A small-molecule ligand and the protein it binds are described below.
Small molecule (SMILES): CC(=O)N[C@@H]1[C@@H](O)[C@H](O)[C@@H](CO)O[C@H]1O

Binding-site contacts:
Ligand atom C8 contacts residue ASN1147 of chain 6.B at 3.5 Å.
Ligand atom O6 contacts residue HIS1176 of chain 6.B at 3.2 Å (h-bond).
Ligand atom C7 contacts residue ASN1147 of chain 6.B at 3.1 Å.
Ligand atom N2 contacts residue ASN1147 of chain 6.B at 2.6 Å (h-bond).
Ligand atom O5 contacts residue ASN1147 of chain 6.B at 2.4 Å (h-bond).
Ligand atom C5 contacts residue ASN1147 of chain 6.B at 3.7 Å.
Ligand atom C1 contacts residue ASN1147 of chain 6.B at 1.4 Å.
Ligand atom C3 contacts residue ASN1147 of chain 6.B at 3.8 Å.
Ligand atom C4 contacts residue ASN1147 of chain 6.B at 4.2 Å.
Ligand atom O7 contacts residue ASN1147 of chain 6.B at 3.9 Å.
Ligand atom C2 contacts residue ASN1147 of chain 6.B at 2.5 Å.

Sequence of chain 6.B:
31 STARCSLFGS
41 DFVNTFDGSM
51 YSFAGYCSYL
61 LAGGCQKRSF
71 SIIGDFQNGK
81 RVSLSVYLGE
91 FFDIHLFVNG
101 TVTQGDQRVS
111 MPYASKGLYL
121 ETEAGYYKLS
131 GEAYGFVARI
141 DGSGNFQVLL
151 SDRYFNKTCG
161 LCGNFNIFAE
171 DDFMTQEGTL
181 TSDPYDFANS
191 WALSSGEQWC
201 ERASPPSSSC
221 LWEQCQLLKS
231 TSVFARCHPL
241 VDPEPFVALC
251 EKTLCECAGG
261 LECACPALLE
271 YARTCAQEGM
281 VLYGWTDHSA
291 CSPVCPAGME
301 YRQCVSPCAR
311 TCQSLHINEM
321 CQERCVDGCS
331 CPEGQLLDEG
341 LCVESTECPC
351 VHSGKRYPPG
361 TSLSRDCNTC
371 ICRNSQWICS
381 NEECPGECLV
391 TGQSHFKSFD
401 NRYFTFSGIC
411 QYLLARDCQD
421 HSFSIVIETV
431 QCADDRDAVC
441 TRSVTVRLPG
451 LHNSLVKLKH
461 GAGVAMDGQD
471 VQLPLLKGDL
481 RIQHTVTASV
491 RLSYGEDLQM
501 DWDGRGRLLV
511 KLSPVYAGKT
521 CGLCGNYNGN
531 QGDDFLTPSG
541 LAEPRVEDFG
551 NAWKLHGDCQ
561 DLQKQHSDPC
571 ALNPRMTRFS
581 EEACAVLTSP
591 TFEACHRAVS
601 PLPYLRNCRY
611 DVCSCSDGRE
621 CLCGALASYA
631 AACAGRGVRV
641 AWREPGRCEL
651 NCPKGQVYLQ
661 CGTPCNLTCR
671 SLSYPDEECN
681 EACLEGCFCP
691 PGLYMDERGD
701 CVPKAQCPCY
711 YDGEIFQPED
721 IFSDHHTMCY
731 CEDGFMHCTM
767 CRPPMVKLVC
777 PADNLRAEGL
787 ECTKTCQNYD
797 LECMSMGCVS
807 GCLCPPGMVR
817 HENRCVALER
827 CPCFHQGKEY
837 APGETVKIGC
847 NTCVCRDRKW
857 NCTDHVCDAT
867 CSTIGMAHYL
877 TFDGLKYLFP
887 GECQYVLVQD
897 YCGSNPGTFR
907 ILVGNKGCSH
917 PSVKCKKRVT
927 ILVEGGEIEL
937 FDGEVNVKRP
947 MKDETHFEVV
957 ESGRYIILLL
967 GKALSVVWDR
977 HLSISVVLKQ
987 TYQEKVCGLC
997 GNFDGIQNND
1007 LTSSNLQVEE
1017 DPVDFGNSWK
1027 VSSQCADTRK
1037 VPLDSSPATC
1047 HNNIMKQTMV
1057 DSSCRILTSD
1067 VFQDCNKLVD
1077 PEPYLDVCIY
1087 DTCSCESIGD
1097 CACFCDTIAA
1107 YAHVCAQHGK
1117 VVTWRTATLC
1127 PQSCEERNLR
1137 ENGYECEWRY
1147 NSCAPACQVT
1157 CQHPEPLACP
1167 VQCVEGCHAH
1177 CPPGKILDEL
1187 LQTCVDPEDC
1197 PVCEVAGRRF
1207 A